Binding-site contacts:
Ligand atom N2 contacts residue SER205 of chain 1.B at 2.8 Å (h-bond).
Ligand atom CZ contacts residue LEU96 of chain 1.B at 3.3 Å (hydrophobic).
Ligand atom CB2 contacts residue GLY203 of chain 1.B at 3.4 Å.
Ligand atom NH1 contacts residue ALA200 of chain 1.B at 3.0 Å (h-bond).
Ligand atom C3 contacts residue SER205 of chain 1.B at 2.5 Å.
Ligand atom O contacts residue TRP227 of chain 1.B at 2.9 Å.
Ligand atom NH1 contacts residue ASP199 of chain 1.B at 3.3 Å (salt-bridge).
Ligand atom NE contacts residue TRP227 of chain 1.B at 2.7 Å.
Ligand atom CB2 contacts residue CYS201 of chain 1.B at 3.4 Å (hydrophobic).
Ligand atom CD3 contacts residue GLY228 of chain 1.B at 3.1 Å.
Ligand atom CB1 contacts residue HIS43 of chain 1.B at 3.3 Å.
Ligand atom CD3 contacts residue TRP227 of chain 1.B at 3.2 Å (hydrophobic).
Ligand atom CZ contacts residue ASN95 of chain 1.B at 3.4 Å.
Ligand atom O contacts residue GLY228 of chain 1.B at 2.9 Å (h-bond).
Ligand atom C3 contacts residue HIS43 of chain 1.B at 1.5 Å.
Ligand atom CA1 contacts residue TRP227 of chain 1.B at 3.2 Å (hydrophobic).
Ligand atom CD2 contacts residue TRP227 of chain 1.B at 3.1 Å (hydrophobic).
Ligand atom O2 contacts residue GLY203 of chain 1.B at 3.2 Å.
Ligand atom N2 contacts residue HIS43 of chain 1.B at 3.0 Å (h-bond).
Ligand atom C contacts residue TRP227 of chain 1.B at 3.4 Å (hydrophobic).
Ligand atom NE contacts residue GLY228 of chain 1.B at 2.6 Å (h-bond).
Ligand atom O2 contacts residue SER205 of chain 1.B at 2.1 Å (h-bond).
Ligand atom NH2 contacts residue CYS201 of chain 1.B at 2.9 Å.
Ligand atom CB1 contacts residue LEU96 of chain 1.B at 3.2 Å (hydrophobic).
Ligand atom N2 contacts residue SER226 of chain 1.B at 3.1 Å (h-bond).
Ligand atom CD contacts residue TRP50 of chain 1.B at 3.2 Å (hydrophobic).
Ligand atom CZ1 contacts residue ALA200 of chain 1.B at 3.4 Å (hydrophobic).
Ligand atom CB2 contacts residue SER205 of chain 1.B at 2.8 Å.
Ligand atom NH2 contacts residue ALA200 of chain 1.B at 2.9 Å (h-bond).
Ligand atom CG1 contacts residue TRP50 of chain 1.B at 3.4 Å (hydrophobic).
Ligand atom CG contacts residue TRP227 of chain 1.B at 3.4 Å (hydrophobic).
Ligand atom CA1 contacts residue SER226 of chain 1.B at 3.4 Å.
Ligand atom C2 contacts residue SER205 of chain 1.B at 1.4 Å.
Ligand atom CE2 contacts residue LEU96 of chain 1.B at 2.8 Å (hydrophobic).
Ligand atom C2 contacts residue HIS43 of chain 1.B at 2.7 Å.
Ligand atom CB contacts residue TRP227 of chain 1.B at 3.2 Å (hydrophobic).
Ligand atom O1 contacts residue TRP50 of chain 1.B at 3.5 Å.
Ligand atom NH1 contacts residue GLY228 of chain 1.B at 3.4 Å.
Ligand atom CA2 contacts residue SER205 of chain 1.B at 2.4 Å.
Ligand atom NH1 contacts residue GLY238 of chain 1.B at 3.4 Å.

A small-molecule ligand and the protein it binds are described below.
Small molecule (SMILES): NC(=[NH2+])NCCC[C@H](NC(=O)[C@@H]1CCCN1C(=O)[C@H](N)Cc1ccccc1)[C@H](O)CCl

Sequence of chain 1.B:
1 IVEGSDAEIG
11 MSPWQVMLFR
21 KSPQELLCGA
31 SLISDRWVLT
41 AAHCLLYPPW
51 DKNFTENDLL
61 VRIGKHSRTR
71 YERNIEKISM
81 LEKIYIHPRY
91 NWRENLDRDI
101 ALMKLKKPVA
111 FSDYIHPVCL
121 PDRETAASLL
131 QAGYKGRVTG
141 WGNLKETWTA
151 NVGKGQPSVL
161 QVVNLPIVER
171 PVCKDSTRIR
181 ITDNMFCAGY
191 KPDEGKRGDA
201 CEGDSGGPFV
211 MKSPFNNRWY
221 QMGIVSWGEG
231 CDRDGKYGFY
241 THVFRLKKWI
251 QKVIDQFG